Binding-site contacts:
Ligand atom O6 contacts residue ARG539 of chain 1.B at 4.2 Å.
Ligand atom C1 contacts residue TYR540 of chain 1.B at 4.2 Å (hydrophobic).
Ligand atom O5 contacts residue ASN535 of chain 1.B at 2.3 Å (h-bond).
Ligand atom N2 contacts residue ASN535 of chain 1.B at 3.0 Å (h-bond).
Ligand atom C3 contacts residue ASN535 of chain 1.B at 3.8 Å.
Ligand atom C2 contacts residue ASN535 of chain 1.B at 2.5 Å.
Ligand atom O7 contacts residue ASN535 of chain 1.B at 2.8 Å (h-bond).
Ligand atom O5 contacts residue TYR540 of chain 1.B at 3.1 Å (h-bond).
Ligand atom C5 contacts residue ASN535 of chain 1.B at 3.6 Å.
Ligand atom C1 contacts residue ASN535 of chain 1.B at 1.4 Å.
Ligand atom C6 contacts residue TYR540 of chain 1.B at 2.6 Å (hydrophobic).
Ligand atom C5 contacts residue TYR540 of chain 1.B at 3.3 Å (hydrophobic).
Ligand atom C8 contacts residue ASN535 of chain 1.B at 4.4 Å.
Ligand atom C4 contacts residue ASN535 of chain 1.B at 4.2 Å.
Ligand atom C7 contacts residue PRO533 of chain 1.B at 4.5 Å (hydrophobic).
Ligand atom C7 contacts residue ASN535 of chain 1.B at 3.1 Å.
Ligand atom O6 contacts residue TYR540 of chain 1.B at 1.3 Å (h-bond).
Ligand atom C8 contacts residue PRO533 of chain 1.B at 3.8 Å (hydrophobic).

A small-molecule ligand and the protein it binds are described below.
Small molecule (SMILES): CC(=O)N[C@@H]1[C@@H](O)[C@H](O)[C@@H](CO)O[C@H]1O

Sequence of chain 1.B:
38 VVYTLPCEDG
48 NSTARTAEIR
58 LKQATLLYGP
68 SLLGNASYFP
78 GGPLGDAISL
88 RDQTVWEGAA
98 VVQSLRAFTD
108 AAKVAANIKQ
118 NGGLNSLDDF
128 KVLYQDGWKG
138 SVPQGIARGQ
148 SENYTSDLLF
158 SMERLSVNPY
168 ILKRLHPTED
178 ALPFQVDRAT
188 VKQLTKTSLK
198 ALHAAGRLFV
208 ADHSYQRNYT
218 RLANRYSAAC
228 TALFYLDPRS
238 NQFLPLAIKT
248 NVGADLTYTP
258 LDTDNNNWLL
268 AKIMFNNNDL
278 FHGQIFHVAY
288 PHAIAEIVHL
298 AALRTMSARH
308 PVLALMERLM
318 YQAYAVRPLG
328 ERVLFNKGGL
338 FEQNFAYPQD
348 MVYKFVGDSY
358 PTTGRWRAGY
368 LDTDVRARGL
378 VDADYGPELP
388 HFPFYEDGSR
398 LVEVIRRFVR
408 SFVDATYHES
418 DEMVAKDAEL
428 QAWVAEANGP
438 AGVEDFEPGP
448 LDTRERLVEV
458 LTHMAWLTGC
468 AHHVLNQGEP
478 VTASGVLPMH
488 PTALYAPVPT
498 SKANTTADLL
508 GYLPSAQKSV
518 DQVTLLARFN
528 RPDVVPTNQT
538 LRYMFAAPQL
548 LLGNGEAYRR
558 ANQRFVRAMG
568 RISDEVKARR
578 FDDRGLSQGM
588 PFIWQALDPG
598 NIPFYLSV